The protein below binds the small molecule below.
Small molecule (SMILES): Cc1ncc(COP(=O)(O)O)c(CN[C@@H](CO)C(=O)O)c1O

Sequence of chain 1.A:
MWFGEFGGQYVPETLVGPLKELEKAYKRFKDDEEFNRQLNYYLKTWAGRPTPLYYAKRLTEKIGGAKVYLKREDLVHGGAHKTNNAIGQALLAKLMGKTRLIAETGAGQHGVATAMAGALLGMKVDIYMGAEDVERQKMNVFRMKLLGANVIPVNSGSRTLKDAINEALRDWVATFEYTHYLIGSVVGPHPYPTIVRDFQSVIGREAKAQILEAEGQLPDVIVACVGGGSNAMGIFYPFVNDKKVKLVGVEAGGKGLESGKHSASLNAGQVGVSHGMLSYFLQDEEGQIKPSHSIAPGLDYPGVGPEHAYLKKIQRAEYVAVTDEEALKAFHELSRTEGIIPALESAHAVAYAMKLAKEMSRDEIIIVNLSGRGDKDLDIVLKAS

Binding-site contacts:
Ligand atom O1P contacts residue SER230 of chain 1.A at 3.2 Å (h-bond).
Ligand atom O3P contacts residue SER185 of chain 1.A at 2.7 Å (h-bond).
Ligand atom O2P contacts residue GLY227 of chain 1.A at 3.0 Å (h-bond).
Ligand atom C6 contacts residue GLU345 of chain 1.A at 3.5 Å.
Ligand atom C contacts residue THR105 of chain 1.A at 3.3 Å.
Ligand atom N1 contacts residue SER371 of chain 1.A at 2.7 Å (h-bond).
Ligand atom O1P contacts residue HIS81 of chain 1.A at 3.0 Å (h-bond).
Ligand atom C4A contacts residue GLY298 of chain 1.A at 3.2 Å.
Ligand atom C6 contacts residue SER371 of chain 1.A at 3.4 Å.
Ligand atom OXT contacts residue HIS110 of chain 1.A at 3.6 Å.
Ligand atom OG contacts residue PRO297 of chain 1.A at 3.6 Å.
Ligand atom OG contacts residue ALA107 of chain 1.A at 3.0 Å (h-bond).
Ligand atom O3P contacts residue LYS82 of chain 1.A at 3.1 Å (salt-bridge).
Ligand atom C6 contacts residue HIS81 of chain 1.A at 3.7 Å.
Ligand atom O1P contacts residue ASN231 of chain 1.A at 2.8 Å (h-bond).
Ligand atom OG contacts residue ASP300 of chain 1.A at 3.1 Å (salt-bridge).
Ligand atom C contacts residue HIS110 of chain 1.A at 3.6 Å.
Ligand atom C4A contacts residue LYS82 of chain 1.A at 3.5 Å.
Ligand atom O contacts residue HIS110 of chain 1.A at 2.8 Å (h-bond).
Ligand atom O2P contacts residue GLY229 of chain 1.A at 2.8 Å (h-bond).
Ligand atom OG contacts residue GLY298 of chain 1.A at 3.4 Å.
Ligand atom OXT contacts residue THR105 of chain 1.A at 2.6 Å (h-bond).
Ligand atom P contacts residue SER230 of chain 1.A at 3.4 Å.
Ligand atom O2P contacts residue SER230 of chain 1.A at 3.5 Å (h-bond).
Ligand atom CA contacts residue LYS82 of chain 1.A at 3.5 Å.
Ligand atom N1 contacts residue HIS81 of chain 1.A at 3.7 Å.
Ligand atom O contacts residue GLY108 of chain 1.A at 3.6 Å.
Ligand atom O3P contacts residue SER230 of chain 1.A at 2.5 Å (h-bond).
Ligand atom O4P contacts residue LYS82 of chain 1.A at 3.4 Å (salt-bridge).
Ligand atom CB contacts residue GLY298 of chain 1.A at 3.5 Å.
Ligand atom N contacts residue LYS82 of chain 1.A at 3.2 Å.
Ligand atom O3 contacts residue GLN109 of chain 1.A at 3.4 Å.
Ligand atom O contacts residue GLN109 of chain 1.A at 3.2 Å (h-bond).
Ligand atom O3P contacts residue GLY229 of chain 1.A at 3.6 Å (h-bond).
Ligand atom OXT contacts residue GLY106 of chain 1.A at 2.8 Å (h-bond).
Ligand atom O contacts residue THR105 of chain 1.A at 3.3 Å (h-bond).
Ligand atom C2A contacts residue GLU345 of chain 1.A at 3.6 Å.
Ligand atom N1 contacts residue GLU345 of chain 1.A at 3.4 Å.
Ligand atom O2P contacts residue GLY228 of chain 1.A at 3.3 Å (h-bond).
Ligand atom OG contacts residue GLY106 of chain 1.A at 3.5 Å.